This protein binds this small molecule.
Small molecule (SMILES): CC(=O)N[C@@H]1[C@@H](O)[C@H](O)[C@@H](CO)O[C@H]1O

Sequence of chain 1.C:
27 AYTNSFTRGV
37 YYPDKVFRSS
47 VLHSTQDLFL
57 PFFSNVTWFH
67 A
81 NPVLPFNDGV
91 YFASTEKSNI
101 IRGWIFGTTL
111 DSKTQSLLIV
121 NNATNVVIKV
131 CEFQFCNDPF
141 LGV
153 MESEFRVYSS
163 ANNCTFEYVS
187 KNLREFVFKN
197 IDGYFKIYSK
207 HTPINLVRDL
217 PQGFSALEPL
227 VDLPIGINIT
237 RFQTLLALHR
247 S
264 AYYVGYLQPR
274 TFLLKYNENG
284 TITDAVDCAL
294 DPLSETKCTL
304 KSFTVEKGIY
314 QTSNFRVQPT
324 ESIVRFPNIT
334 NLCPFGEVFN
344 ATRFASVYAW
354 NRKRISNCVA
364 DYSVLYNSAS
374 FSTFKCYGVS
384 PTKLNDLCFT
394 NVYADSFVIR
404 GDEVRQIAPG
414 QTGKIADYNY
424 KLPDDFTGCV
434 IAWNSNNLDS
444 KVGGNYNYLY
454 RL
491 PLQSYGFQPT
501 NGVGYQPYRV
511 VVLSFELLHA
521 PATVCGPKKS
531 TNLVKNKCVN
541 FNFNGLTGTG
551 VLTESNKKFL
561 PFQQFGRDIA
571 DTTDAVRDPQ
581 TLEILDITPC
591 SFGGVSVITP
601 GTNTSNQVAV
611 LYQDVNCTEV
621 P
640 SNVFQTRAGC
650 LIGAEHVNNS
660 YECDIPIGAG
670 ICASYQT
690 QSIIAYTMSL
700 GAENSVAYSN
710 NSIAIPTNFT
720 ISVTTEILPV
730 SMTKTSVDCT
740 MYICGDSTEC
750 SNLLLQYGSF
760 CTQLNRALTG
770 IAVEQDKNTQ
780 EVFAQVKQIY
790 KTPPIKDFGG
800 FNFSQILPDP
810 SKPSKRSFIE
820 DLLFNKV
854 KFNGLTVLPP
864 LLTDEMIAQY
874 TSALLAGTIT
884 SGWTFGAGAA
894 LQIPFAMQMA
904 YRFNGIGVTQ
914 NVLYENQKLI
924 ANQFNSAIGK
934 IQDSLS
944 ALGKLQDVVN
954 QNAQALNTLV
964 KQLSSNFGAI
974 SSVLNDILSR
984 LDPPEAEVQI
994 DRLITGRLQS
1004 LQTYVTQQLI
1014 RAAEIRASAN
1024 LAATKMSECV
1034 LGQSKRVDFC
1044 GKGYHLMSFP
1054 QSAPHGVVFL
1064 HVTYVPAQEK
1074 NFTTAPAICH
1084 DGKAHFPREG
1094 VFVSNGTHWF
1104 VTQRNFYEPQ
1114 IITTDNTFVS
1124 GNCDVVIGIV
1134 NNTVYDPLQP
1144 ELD

Sequence of chain 1.B:
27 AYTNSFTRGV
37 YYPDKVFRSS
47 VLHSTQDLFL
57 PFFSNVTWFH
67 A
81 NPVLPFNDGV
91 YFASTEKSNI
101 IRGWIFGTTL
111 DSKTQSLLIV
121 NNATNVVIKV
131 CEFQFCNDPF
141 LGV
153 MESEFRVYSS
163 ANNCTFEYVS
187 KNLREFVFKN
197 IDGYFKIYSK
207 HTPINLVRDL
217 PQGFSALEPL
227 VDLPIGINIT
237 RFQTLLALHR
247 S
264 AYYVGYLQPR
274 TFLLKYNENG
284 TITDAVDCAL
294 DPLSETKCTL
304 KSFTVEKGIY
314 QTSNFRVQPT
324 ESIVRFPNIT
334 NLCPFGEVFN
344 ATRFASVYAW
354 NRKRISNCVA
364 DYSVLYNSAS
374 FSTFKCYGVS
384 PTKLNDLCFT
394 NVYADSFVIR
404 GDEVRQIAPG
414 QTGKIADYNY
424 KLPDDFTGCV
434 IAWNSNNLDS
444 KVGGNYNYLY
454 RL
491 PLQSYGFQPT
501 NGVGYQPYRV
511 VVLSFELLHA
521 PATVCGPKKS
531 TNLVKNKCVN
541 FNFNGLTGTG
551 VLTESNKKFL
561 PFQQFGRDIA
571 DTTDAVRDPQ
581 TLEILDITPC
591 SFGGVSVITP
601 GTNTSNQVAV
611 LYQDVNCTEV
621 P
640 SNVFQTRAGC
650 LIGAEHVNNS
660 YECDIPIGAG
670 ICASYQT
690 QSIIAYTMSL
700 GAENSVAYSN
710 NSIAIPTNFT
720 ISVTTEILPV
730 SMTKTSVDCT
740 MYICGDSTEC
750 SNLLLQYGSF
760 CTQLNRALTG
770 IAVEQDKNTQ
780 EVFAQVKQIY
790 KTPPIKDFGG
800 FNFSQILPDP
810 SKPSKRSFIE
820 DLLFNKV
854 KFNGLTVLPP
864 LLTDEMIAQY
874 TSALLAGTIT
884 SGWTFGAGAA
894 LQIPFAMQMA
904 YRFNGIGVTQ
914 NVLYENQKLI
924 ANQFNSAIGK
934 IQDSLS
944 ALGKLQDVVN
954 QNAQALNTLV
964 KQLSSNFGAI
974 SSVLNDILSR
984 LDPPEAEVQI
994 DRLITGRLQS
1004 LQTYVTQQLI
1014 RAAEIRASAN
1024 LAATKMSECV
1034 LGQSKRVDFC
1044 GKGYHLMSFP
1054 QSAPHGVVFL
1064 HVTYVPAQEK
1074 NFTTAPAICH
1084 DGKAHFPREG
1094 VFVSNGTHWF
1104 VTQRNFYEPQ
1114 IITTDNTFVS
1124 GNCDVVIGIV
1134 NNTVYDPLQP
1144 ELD

Binding-site contacts:
Ligand atom C4 contacts residue ASN282 of chain 1.C at 4.3 Å.
Ligand atom N2 contacts residue LYS558 of chain 1.B at 4.0 Å.
Ligand atom O5 contacts residue ASN280 of chain 1.C at 3.8 Å.
Ligand atom O7 contacts residue LYS558 of chain 1.B at 4.0 Å.
Ligand atom C5 contacts residue ASN282 of chain 1.C at 3.7 Å.
Ligand atom C3 contacts residue ASN282 of chain 1.C at 3.9 Å.
Ligand atom C7 contacts residue ASN282 of chain 1.C at 3.5 Å.
Ligand atom C2 contacts residue ASN282 of chain 1.C at 2.5 Å.
Ligand atom C8 contacts residue ASN282 of chain 1.C at 3.8 Å.
Ligand atom O6 contacts residue ASN280 of chain 1.C at 4.3 Å.
Ligand atom O7 contacts residue ASN282 of chain 1.C at 4.4 Å.
Ligand atom C1 contacts residue ASN282 of chain 1.C at 1.5 Å.
Ligand atom N2 contacts residue ASN282 of chain 1.C at 2.9 Å (h-bond).
Ligand atom O6 contacts residue GLU281 of chain 1.C at 3.9 Å.
Ligand atom O5 contacts residue ASN282 of chain 1.C at 2.5 Å (h-bond).
Ligand atom C1 contacts residue ASN280 of chain 1.C at 4.2 Å.